Sequence of chain 1.A:
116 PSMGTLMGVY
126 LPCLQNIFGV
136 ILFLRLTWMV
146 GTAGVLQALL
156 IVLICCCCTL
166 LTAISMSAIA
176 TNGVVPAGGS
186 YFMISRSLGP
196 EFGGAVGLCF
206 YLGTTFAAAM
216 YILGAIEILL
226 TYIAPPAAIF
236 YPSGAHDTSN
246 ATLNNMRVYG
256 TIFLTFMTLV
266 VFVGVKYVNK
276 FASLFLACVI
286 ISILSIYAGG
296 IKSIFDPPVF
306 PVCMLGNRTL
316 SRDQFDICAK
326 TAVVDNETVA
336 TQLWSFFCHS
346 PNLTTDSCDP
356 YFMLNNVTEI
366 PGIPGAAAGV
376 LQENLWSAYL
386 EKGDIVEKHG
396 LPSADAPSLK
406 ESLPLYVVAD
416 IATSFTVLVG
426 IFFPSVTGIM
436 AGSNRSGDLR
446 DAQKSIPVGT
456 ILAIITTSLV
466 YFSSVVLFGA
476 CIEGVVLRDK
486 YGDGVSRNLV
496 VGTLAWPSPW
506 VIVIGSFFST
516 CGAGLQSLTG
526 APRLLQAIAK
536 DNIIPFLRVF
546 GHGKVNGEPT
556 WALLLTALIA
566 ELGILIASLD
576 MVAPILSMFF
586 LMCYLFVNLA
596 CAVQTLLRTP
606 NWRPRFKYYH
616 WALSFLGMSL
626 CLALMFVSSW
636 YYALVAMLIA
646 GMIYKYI

Binding-site contacts:
Ligand atom C4 contacts residue ASN361 of chain 1.A at 4.2 Å.
Ligand atom C2 contacts residue ASN361 of chain 1.A at 2.3 Å.
Ligand atom C7 contacts residue ASN361 of chain 1.A at 3.3 Å.
Ligand atom C3 contacts residue ASN361 of chain 1.A at 3.7 Å.
Ligand atom C8 contacts residue PRO397 of chain 1.A at 3.8 Å (hydrophobic).
Ligand atom C1 contacts residue ASN361 of chain 1.A at 1.4 Å.
Ligand atom C5 contacts residue ASN361 of chain 1.A at 3.7 Å.
Ligand atom O7 contacts residue ASN360 of chain 1.A at 3.4 Å (h-bond).
Ligand atom N2 contacts residue ASN361 of chain 1.A at 2.8 Å (h-bond).
Ligand atom O7 contacts residue ASN361 of chain 1.A at 4.2 Å.
Ligand atom O7 contacts residue LEU359 of chain 1.A at 3.6 Å.
Ligand atom C8 contacts residue ASN361 of chain 1.A at 3.4 Å.
Ligand atom C7 contacts residue ASN360 of chain 1.A at 4.4 Å.
Ligand atom O5 contacts residue ASN361 of chain 1.A at 2.4 Å (h-bond).

A small-molecule ligand and the protein it binds are described below.
Small molecule (SMILES): CC(=O)N[C@H]1[C@H](O[C@H]2[C@H](O)[C@@H](NC(C)=O)CO[C@@H]2CO)O[C@H](CO)[C@@H](O)[C@@H]1O